A protein and the small-molecule ligand that binds it are described below.
Small molecule (SMILES): CC(=O)N[C@@H]1[C@@H](O)[C@H](O)[C@@H](CO)O[C@H]1O

Binding-site contacts:
Ligand atom C5 contacts residue ASN137 of chain 1.A at 3.8 Å.
Ligand atom C1 contacts residue ASN17 of chain 1.A at 1.5 Å.
Ligand atom O6 contacts residue ASN137 of chain 1.A at 4.4 Å.
Ligand atom O7 contacts residue ASN17 of chain 1.A at 3.5 Å (h-bond).
Ligand atom C2 contacts residue ASN17 of chain 1.A at 2.5 Å.
Ligand atom C7 contacts residue CYS15 of chain 1.A at 4.4 Å (hydrophobic).
Ligand atom C7 contacts residue ASN17 of chain 1.A at 3.4 Å.
Ligand atom C8 contacts residue CYS15 of chain 1.A at 3.0 Å (hydrophobic).
Ligand atom C5 contacts residue ASN17 of chain 1.A at 3.8 Å.
Ligand atom C4 contacts residue ASN17 of chain 1.A at 4.4 Å.
Ligand atom C8 contacts residue ASN17 of chain 1.A at 3.8 Å.
Ligand atom O5 contacts residue ASN137 of chain 1.A at 4.0 Å.
Ligand atom N2 contacts residue ASN17 of chain 1.A at 3.0 Å (h-bond).
Ligand atom C8 contacts residue VAL16 of chain 1.A at 4.1 Å (hydrophobic).
Ligand atom C1 contacts residue ASN137 of chain 1.A at 3.9 Å.
Ligand atom O5 contacts residue ASN17 of chain 1.A at 2.4 Å (h-bond).
Ligand atom C3 contacts residue ASN17 of chain 1.A at 3.9 Å.

Sequence of chain 1.A:
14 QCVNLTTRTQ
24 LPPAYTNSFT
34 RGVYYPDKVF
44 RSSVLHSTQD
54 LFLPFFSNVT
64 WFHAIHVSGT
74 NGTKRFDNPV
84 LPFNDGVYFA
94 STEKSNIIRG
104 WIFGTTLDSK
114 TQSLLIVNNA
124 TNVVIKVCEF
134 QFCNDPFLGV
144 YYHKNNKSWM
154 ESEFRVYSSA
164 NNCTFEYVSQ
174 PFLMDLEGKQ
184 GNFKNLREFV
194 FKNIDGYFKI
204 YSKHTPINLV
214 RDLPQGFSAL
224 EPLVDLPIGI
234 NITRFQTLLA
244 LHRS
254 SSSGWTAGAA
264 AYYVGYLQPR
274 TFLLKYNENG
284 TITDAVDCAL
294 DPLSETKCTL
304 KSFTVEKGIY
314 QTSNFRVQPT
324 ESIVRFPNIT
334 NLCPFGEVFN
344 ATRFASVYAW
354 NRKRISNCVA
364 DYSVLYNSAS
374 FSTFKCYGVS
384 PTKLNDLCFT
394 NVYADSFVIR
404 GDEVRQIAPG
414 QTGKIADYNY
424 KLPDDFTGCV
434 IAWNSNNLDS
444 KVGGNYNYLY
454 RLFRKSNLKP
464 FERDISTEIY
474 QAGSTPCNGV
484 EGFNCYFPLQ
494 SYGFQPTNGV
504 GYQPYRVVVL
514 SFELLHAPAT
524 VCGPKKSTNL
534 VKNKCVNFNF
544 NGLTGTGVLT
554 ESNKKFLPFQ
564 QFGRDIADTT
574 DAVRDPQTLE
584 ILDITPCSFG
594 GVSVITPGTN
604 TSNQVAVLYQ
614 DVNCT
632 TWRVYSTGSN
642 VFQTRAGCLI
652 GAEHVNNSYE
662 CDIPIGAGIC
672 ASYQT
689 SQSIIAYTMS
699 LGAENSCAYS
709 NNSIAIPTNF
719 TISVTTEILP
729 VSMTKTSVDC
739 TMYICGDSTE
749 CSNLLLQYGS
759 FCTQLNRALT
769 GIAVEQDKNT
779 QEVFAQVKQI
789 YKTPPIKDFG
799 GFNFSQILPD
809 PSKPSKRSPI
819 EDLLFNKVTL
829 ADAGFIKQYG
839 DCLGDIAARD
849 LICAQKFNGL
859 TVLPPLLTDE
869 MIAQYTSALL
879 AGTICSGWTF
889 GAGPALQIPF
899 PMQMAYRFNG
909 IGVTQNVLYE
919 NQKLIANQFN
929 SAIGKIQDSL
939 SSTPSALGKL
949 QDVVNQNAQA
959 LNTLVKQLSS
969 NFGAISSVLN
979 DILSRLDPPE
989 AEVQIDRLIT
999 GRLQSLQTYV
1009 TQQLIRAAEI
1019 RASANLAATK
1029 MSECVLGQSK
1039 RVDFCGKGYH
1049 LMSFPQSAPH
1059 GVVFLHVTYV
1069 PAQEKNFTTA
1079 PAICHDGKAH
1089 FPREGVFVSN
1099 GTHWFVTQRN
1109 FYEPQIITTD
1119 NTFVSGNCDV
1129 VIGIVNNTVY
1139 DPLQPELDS